Sequence of chain 1.A:
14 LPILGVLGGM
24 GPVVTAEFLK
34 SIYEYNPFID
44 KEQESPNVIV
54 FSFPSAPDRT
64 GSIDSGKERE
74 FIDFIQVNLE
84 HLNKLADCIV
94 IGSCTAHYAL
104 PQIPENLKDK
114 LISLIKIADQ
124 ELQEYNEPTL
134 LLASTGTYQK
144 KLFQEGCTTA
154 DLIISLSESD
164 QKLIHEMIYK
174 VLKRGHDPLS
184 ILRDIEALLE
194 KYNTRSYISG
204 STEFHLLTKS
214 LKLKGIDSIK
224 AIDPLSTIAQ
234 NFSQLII

Sequence of chain 2.A:
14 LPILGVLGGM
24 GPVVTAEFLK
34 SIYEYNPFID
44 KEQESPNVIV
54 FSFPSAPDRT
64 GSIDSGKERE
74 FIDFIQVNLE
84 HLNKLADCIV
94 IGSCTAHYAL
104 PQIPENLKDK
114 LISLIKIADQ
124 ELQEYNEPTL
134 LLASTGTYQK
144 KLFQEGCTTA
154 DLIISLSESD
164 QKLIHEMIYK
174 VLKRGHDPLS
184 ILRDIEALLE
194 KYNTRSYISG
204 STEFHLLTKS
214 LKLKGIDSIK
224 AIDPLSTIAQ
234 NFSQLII

Binding-site contacts:
Ligand atom OE1 contacts residue MET23 of chain 2.A at 4.3 Å.
Ligand atom OXT contacts residue THR98 of chain 2.A at 2.8 Å (h-bond).
Ligand atom N contacts residue MET23 of chain 2.A at 3.4 Å (h-bond).
Ligand atom O contacts residue THR98 of chain 2.A at 3.9 Å.
Ligand atom N contacts residue LYS176 of chain 2.A at 4.1 Å.
Ligand atom CD contacts residue ARG62 of chain 2.A at 3.5 Å.
Ligand atom N contacts residue SER204 of chain 2.A at 3.9 Å.
Ligand atom CA contacts residue GLU206 of chain 2.A at 3.1 Å.
Ligand atom CD contacts residue LYS176 of chain 2.A at 3.6 Å.
Ligand atom CD contacts residue MET23 of chain 2.A at 4.2 Å (hydrophobic).
Ligand atom CG contacts residue LYS176 of chain 2.A at 3.7 Å.
Ligand atom O contacts residue SER96 of chain 2.A at 3.6 Å.
Ligand atom CB contacts residue THR98 of chain 2.A at 4.1 Å.
Ligand atom O contacts residue GLY203 of chain 2.A at 3.8 Å.
Ligand atom O contacts residue THR205 of chain 2.A at 2.7 Å (h-bond).
Ligand atom CB contacts residue SER137 of chain 2.A at 4.3 Å.
Ligand atom C contacts residue SER96 of chain 2.A at 3.5 Å.
Ligand atom N contacts residue GLU206 of chain 2.A at 2.4 Å (salt-bridge).
Ligand atom CG contacts residue GLU206 of chain 2.A at 4.1 Å.
Ligand atom CG contacts residue TYR172 of chain 2.A at 4.0 Å (hydrophobic).
Ligand atom C contacts residue SER204 of chain 2.A at 3.8 Å.
Ligand atom OE2 contacts residue LYS176 of chain 2.A at 2.8 Å (salt-bridge).
Ligand atom OE1 contacts residue SER96 of chain 2.A at 2.6 Å (h-bond).
Ligand atom CB contacts residue GLU206 of chain 2.A at 3.7 Å.
Ligand atom O contacts residue SER204 of chain 2.A at 3.3 Å.
Ligand atom OXT contacts residue CYS97 of chain 2.A at 3.1 Å (h-bond).
Ligand atom O contacts residue CYS97 of chain 2.A at 2.7 Å (h-bond).
Ligand atom OE1 contacts residue THR98 of chain 2.A at 4.0 Å.
Ligand atom C contacts residue THR98 of chain 2.A at 3.7 Å.
Ligand atom N contacts residue THR205 of chain 2.A at 3.0 Å (h-bond).
Ligand atom CA contacts residue THR205 of chain 2.A at 3.6 Å.
Ligand atom C contacts residue THR205 of chain 2.A at 3.6 Å.
Ligand atom CD contacts residue SER96 of chain 2.A at 3.8 Å.
Ligand atom OE1 contacts residue ARG62 of chain 2.A at 3.4 Å (salt-bridge).
Ligand atom OXT contacts residue SER96 of chain 2.A at 2.8 Å (h-bond).
Ligand atom C contacts residue CYS97 of chain 2.A at 3.3 Å (hydrophobic).
Ligand atom CA contacts residue SER204 of chain 2.A at 3.1 Å.
Ligand atom OE2 contacts residue ARG62 of chain 2.A at 2.7 Å (salt-bridge).
Ligand atom CB contacts residue SER204 of chain 2.A at 3.6 Å.
Ligand atom OE2 contacts residue MET23 of chain 2.A at 3.7 Å.

This protein binds this small molecule.
Small molecule (SMILES): N[C@@H](CCC(=O)O)C(=O)O